Binding-site contacts:
Ligand atom CB contacts residue LYS80 of chain 1.B at 3.5 Å.
Ligand atom OE2 contacts residue ARG78 of chain 1.B at 3.7 Å.
Ligand atom O2P contacts residue ALA248 of chain 1.B at 3.5 Å (h-bond).
Ligand atom O1P contacts residue GLY251 of chain 1.B at 3.6 Å.
Ligand atom CA contacts residue ASP81 of chain 1.B at 3.7 Å.
Ligand atom P contacts residue SER246 of chain 1.B at 2.6 Å.
Ligand atom OD2 contacts residue LYS155 of chain 1.B at 2.8 Å (salt-bridge).
Ligand atom O1P contacts residue ARG252 of chain 1.B at 2.7 Å (salt-bridge).
Ligand atom CD contacts residue LYS80 of chain 1.B at 3.7 Å.
Ligand atom OE2 contacts residue TYR79 of chain 1.B at 3.6 Å.
Ligand atom CA contacts residue ASP81 of chain 1.B at 3.2 Å.
Ligand atom O1P contacts residue SER246 of chain 1.B at 3.1 Å (h-bond).
Ligand atom O contacts residue TYR79 of chain 1.B at 3.2 Å.
Ligand atom O2P contacts residue GLY249 of chain 1.B at 3.6 Å.
Ligand atom O3P contacts residue SER247 of chain 1.B at 2.8 Å (h-bond).
Ligand atom C contacts residue ASP81 of chain 1.B at 3.3 Å.
Ligand atom N contacts residue ASP81 of chain 1.B at 3.4 Å (salt-bridge).
Ligand atom N contacts residue TYR79 of chain 1.B at 3.7 Å.
Ligand atom OD2 contacts residue GLN293 of chain 1.B at 2.4 Å (h-bond).
Ligand atom O contacts residue ARG78 of chain 1.B at 3.2 Å (salt-bridge).
Ligand atom CB contacts residue GLN293 of chain 1.B at 3.5 Å.
Ligand atom CG contacts residue LYS80 of chain 1.B at 3.7 Å.
Ligand atom N contacts residue ASP81 of chain 1.B at 2.6 Å (salt-bridge).
Ligand atom O3P contacts residue ARG252 of chain 1.B at 2.8 Å (salt-bridge).
Ligand atom C contacts residue TYR79 of chain 1.B at 3.7 Å (hydrophobic).
Ligand atom CB contacts residue ASP81 of chain 1.B at 3.7 Å.
Ligand atom O2P contacts residue GLY251 of chain 1.B at 3.7 Å.
Ligand atom CB contacts residue ILE82 of chain 1.B at 3.6 Å (hydrophobic).
Ligand atom CG contacts residue ALA248 of chain 1.B at 3.6 Å (hydrophobic).
Ligand atom CG contacts residue GLN293 of chain 1.B at 3.4 Å.
Ligand atom OD1 contacts residue LYS155 of chain 1.B at 2.8 Å (salt-bridge).
Ligand atom O2P contacts residue CYS250 of chain 1.B at 3.1 Å (h-bond).
Ligand atom CD1 contacts residue TYR79 of chain 1.B at 3.6 Å (hydrophobic).
Ligand atom OE2 contacts residue LYS80 of chain 1.B at 3.0 Å (salt-bridge).
Ligand atom CG contacts residue LYS155 of chain 1.B at 3.0 Å.
Ligand atom O2P contacts residue SER246 of chain 1.B at 1.9 Å (h-bond).
Ligand atom C contacts residue LYS80 of chain 1.B at 3.7 Å.
Ligand atom OE2 contacts residue ASP81 of chain 1.B at 3.2 Å.
Ligand atom O contacts residue LYS80 of chain 1.B at 2.9 Å.
Ligand atom O3P contacts residue SER246 of chain 1.B at 2.7 Å (h-bond).

This small molecule binds to this protein.
Small molecule (SMILES): N[C@@H](CC(=O)O)C(=O)NCC(=O)N[C@@H](CCC(=O)O)C(=O)N[C@@H](CCC(=O)O)C(=O)N[C@@H](Cc1ccc(OP(=O)(O)O)cc1)C(=O)N[C@@H](CC(=O)O)C(=O)N[C@@H](CC(=O)O)C(=O)N1CCC[C@H]1C(=O)N[C@@H](Cc1ccccc1)C(=O)O

Sequence of chain 1.B:
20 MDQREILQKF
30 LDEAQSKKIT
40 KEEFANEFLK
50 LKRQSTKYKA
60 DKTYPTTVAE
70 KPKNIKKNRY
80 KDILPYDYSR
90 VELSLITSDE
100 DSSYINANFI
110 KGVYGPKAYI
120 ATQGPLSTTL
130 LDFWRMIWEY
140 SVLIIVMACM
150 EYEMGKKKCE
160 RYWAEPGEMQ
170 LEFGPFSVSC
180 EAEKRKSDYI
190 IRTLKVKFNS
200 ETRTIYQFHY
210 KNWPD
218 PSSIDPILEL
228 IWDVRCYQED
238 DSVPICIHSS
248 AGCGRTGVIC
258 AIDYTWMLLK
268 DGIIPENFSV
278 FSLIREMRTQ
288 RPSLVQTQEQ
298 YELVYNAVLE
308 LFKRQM